Binding-site contacts:
Ligand atom O5 contacts residue GLN214 of chain 1.A at 4.1 Å.
Ligand atom C1 contacts residue TYR254 of chain 1.A at 4.0 Å (hydrophobic).
Ligand atom C2 contacts residue ASN266 of chain 1.A at 2.5 Å.
Ligand atom C2 contacts residue GLN214 of chain 1.A at 3.7 Å.
Ligand atom N2 contacts residue ASN266 of chain 1.A at 2.9 Å (h-bond).
Ligand atom O6 contacts residue TYR254 of chain 1.A at 2.8 Å (h-bond).
Ligand atom C8 contacts residue ALA213 of chain 1.A at 3.8 Å (hydrophobic).
Ligand atom N2 contacts residue SER263 of chain 1.A at 2.9 Å (h-bond).
Ligand atom C5 contacts residue ASN266 of chain 1.A at 3.7 Å.
Ligand atom C2 contacts residue SER263 of chain 1.A at 3.9 Å.
Ligand atom N2 contacts residue PHE217 of chain 1.A at 3.6 Å.
Ligand atom C1 contacts residue ASN266 of chain 1.A at 1.5 Å.
Ligand atom C6 contacts residue TYR254 of chain 1.A at 4.1 Å (hydrophobic).
Ligand atom C7 contacts residue ASN266 of chain 1.A at 3.2 Å.
Ligand atom O7 contacts residue ASN266 of chain 1.A at 3.2 Å (h-bond).
Ligand atom C3 contacts residue SER263 of chain 1.A at 4.1 Å.
Ligand atom C3 contacts residue PHE217 of chain 1.A at 4.1 Å (hydrophobic).
Ligand atom C7 contacts residue ALA213 of chain 1.A at 4.0 Å (hydrophobic).
Ligand atom O4 contacts residue GLN214 of chain 1.A at 3.3 Å (h-bond).
Ligand atom N2 contacts residue ALA213 of chain 1.A at 4.1 Å.
Ligand atom O6 contacts residue THR212 of chain 1.A at 3.0 Å (h-bond).
Ligand atom C4 contacts residue ASN266 of chain 1.A at 4.3 Å.
Ligand atom C5 contacts residue TYR254 of chain 1.A at 3.9 Å (hydrophobic).
Ligand atom O6 contacts residue PHE217 of chain 1.A at 3.2 Å.
Ligand atom O3 contacts residue PHE217 of chain 1.A at 4.1 Å.
Ligand atom C6 contacts residue THR212 of chain 1.A at 3.9 Å.
Ligand atom O5 contacts residue ASN266 of chain 1.A at 2.4 Å (h-bond).
Ligand atom O3 contacts residue GLN214 of chain 1.A at 2.8 Å (h-bond).
Ligand atom C8 contacts residue SER263 of chain 1.A at 3.4 Å.
Ligand atom O5 contacts residue TYR254 of chain 1.A at 3.8 Å.
Ligand atom C3 contacts residue ASN266 of chain 1.A at 3.8 Å.
Ligand atom C1 contacts residue GLN214 of chain 1.A at 3.7 Å.
Ligand atom C8 contacts residue PHE217 of chain 1.A at 4.0 Å (hydrophobic).
Ligand atom C8 contacts residue TYR265 of chain 1.A at 3.8 Å (hydrophobic).
Ligand atom C7 contacts residue SER263 of chain 1.A at 3.6 Å.
Ligand atom O3 contacts residue ALA213 of chain 1.A at 3.8 Å.
Ligand atom C1 contacts residue SER263 of chain 1.A at 4.1 Å.
Ligand atom C8 contacts residue LEU264 of chain 1.A at 3.3 Å (hydrophobic).
Ligand atom C3 contacts residue GLN214 of chain 1.A at 3.7 Å.
Ligand atom C6 contacts residue PHE217 of chain 1.A at 3.6 Å (hydrophobic).

The small molecule below binds the protein below.
Small molecule (SMILES): CC(=O)N[C@H]1[C@H](O[C@H]2[C@H](O)[C@@H](NC(C)=O)CO[C@@H]2CO)O[C@H](CO)[C@@H](O[C@@H]2O[C@H](CO[C@H]3O[C@H](CO)[C@@H](O)[C@H](O)[C@@H]3O)[C@@H](O)[C@H](O[C@H]3O[C@H](CO)[C@@H](O)[C@H](O)[C@@H]3O[C@H]3O[C@H](CO)[C@@H](O)[C@H](O)[C@@H]3O)[C@@H]2O)[C@@H]1O

Sequence of chain 1.A:
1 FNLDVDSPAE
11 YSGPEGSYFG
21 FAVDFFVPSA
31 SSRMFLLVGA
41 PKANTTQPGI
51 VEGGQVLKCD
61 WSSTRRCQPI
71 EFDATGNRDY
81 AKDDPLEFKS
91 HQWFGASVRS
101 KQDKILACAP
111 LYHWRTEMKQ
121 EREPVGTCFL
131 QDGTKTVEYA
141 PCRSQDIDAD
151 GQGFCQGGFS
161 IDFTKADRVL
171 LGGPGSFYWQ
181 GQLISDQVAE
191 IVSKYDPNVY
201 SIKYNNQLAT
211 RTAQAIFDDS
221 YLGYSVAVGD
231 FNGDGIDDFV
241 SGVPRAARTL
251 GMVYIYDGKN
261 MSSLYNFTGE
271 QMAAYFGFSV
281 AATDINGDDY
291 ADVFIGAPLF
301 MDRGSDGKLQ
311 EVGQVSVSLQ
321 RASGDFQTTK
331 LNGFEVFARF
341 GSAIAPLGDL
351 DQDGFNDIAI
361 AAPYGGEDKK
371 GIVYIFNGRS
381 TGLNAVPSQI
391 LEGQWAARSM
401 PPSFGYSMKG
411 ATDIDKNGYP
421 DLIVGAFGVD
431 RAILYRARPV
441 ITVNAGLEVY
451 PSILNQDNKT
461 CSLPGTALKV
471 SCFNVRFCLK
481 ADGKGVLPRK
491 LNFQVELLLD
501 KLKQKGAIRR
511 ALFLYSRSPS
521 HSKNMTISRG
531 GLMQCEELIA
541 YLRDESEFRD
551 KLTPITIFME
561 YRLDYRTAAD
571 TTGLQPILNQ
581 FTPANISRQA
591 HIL